Binding-site contacts:
Ligand atom C8 contacts residue THR162 of chain 1.D at 4.4 Å.
Ligand atom O5 contacts residue ASN203 of chain 1.D at 2.4 Å (h-bond).
Ligand atom O5 contacts residue THR205 of chain 1.D at 3.7 Å.
Ligand atom C7 contacts residue ASN203 of chain 1.D at 3.3 Å.
Ligand atom C6 contacts residue THR205 of chain 1.D at 4.4 Å.
Ligand atom C2 contacts residue ILE168 of chain 1.D at 4.4 Å (hydrophobic).
Ligand atom C5 contacts residue THR205 of chain 1.D at 3.7 Å.
Ligand atom C1 contacts residue ASN203 of chain 1.D at 1.4 Å.
Ligand atom C6 contacts residue GLU206 of chain 1.D at 3.7 Å.
Ligand atom C7 contacts residue GLU206 of chain 1.D at 4.4 Å.
Ligand atom N2 contacts residue ILE168 of chain 1.D at 3.5 Å.
Ligand atom C1 contacts residue THR205 of chain 1.D at 3.5 Å.
Ligand atom O6 contacts residue GLU206 of chain 1.D at 2.9 Å (salt-bridge).
Ligand atom O7 contacts residue LYS241 of chain 1.D at 4.1 Å.
Ligand atom C4 contacts residue ASN203 of chain 1.D at 4.3 Å.
Ligand atom N2 contacts residue ASN203 of chain 1.D at 2.9 Å (h-bond).
Ligand atom O7 contacts residue GLN201 of chain 1.D at 4.0 Å.
Ligand atom C1 contacts residue ILE168 of chain 1.D at 4.1 Å (hydrophobic).
Ligand atom C8 contacts residue GLN201 of chain 1.D at 4.2 Å.
Ligand atom C2 contacts residue ASN203 of chain 1.D at 2.5 Å.
Ligand atom C8 contacts residue ILE168 of chain 1.D at 3.8 Å (hydrophobic).
Ligand atom C3 contacts residue ASN203 of chain 1.D at 3.8 Å.
Ligand atom O6 contacts residue THR205 of chain 1.D at 3.8 Å.
Ligand atom O7 contacts residue THR205 of chain 1.D at 4.2 Å.
Ligand atom C7 contacts residue ILE168 of chain 1.D at 3.7 Å (hydrophobic).
Ligand atom C5 contacts residue ASN203 of chain 1.D at 3.7 Å.
Ligand atom O7 contacts residue ASN203 of chain 1.D at 3.1 Å (h-bond).
Ligand atom O7 contacts residue GLU206 of chain 1.D at 4.2 Å.
Ligand atom O7 contacts residue ILE168 of chain 1.D at 4.4 Å.

The small molecule below binds the protein below.
Small molecule (SMILES): CC(=O)N[C@H]1[C@H](O[C@H]2[C@H](O)[C@@H](NC(C)=O)CO[C@@H]2CO)O[C@H](CO)[C@@H](O)[C@@H]1O

Sequence of chain 1.D:
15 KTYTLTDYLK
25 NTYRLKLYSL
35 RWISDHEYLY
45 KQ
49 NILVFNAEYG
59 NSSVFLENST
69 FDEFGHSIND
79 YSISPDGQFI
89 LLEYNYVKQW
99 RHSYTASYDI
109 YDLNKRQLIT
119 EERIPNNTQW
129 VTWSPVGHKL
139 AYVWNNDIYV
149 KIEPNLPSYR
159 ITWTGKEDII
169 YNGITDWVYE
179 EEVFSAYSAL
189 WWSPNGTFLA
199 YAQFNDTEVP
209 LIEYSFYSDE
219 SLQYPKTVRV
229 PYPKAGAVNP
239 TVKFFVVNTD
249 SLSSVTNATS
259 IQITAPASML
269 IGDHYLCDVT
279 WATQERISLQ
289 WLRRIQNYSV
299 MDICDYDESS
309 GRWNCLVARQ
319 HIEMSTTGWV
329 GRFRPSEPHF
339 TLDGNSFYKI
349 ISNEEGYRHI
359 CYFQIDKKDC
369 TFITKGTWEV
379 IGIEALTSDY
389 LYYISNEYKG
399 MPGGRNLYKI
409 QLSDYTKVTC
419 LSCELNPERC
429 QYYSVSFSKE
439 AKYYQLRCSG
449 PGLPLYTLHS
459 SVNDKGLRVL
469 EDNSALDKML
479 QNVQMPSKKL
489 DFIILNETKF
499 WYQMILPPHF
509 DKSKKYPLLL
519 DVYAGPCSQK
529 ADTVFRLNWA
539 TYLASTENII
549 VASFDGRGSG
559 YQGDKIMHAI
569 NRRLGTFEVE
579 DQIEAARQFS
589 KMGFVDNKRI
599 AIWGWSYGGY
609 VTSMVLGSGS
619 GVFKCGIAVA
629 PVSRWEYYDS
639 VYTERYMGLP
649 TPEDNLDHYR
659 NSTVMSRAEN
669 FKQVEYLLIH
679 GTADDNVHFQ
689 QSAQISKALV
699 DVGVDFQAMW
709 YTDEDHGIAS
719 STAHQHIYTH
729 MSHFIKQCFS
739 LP